A small-molecule ligand and the protein it binds are described below.
Small molecule (SMILES): CC(=O)N[C@H]1[C@H](O[C@H]2[C@H](O)[C@@H](NC(C)=O)CO[C@@H]2CO)O[C@H](CO)[C@@H](O)[C@@H]1O

Binding-site contacts:
Ligand atom C4 contacts residue ASN275 of chain 1.A at 3.5 Å.
Ligand atom C5 contacts residue ASN275 of chain 1.A at 3.5 Å.
Ligand atom C7 contacts residue ASN275 of chain 1.A at 4.2 Å.
Ligand atom C2 contacts residue ASN275 of chain 1.A at 2.5 Å.
Ligand atom C3 contacts residue ASN275 of chain 1.A at 3.5 Å.
Ligand atom C6 contacts residue ASN275 of chain 1.A at 4.0 Å.
Ligand atom O5 contacts residue ASN275 of chain 1.A at 2.6 Å (h-bond).
Ligand atom O5 contacts residue GLY273 of chain 1.A at 4.3 Å.
Ligand atom O4 contacts residue LYS395 of chain 1.A at 4.3 Å.
Ligand atom N2 contacts residue ASN275 of chain 1.A at 3.6 Å (h-bond).
Ligand atom C8 contacts residue ASN275 of chain 1.A at 4.3 Å.
Ligand atom O7 contacts residue LYS395 of chain 1.A at 4.4 Å.
Ligand atom C6 contacts residue GLU396 of chain 1.A at 4.3 Å.
Ligand atom O6 contacts residue GLU396 of chain 1.A at 4.1 Å.
Ligand atom O3 contacts residue ASN275 of chain 1.A at 4.4 Å.
Ligand atom C1 contacts residue ASN275 of chain 1.A at 1.5 Å.

Sequence of chain 1.A:
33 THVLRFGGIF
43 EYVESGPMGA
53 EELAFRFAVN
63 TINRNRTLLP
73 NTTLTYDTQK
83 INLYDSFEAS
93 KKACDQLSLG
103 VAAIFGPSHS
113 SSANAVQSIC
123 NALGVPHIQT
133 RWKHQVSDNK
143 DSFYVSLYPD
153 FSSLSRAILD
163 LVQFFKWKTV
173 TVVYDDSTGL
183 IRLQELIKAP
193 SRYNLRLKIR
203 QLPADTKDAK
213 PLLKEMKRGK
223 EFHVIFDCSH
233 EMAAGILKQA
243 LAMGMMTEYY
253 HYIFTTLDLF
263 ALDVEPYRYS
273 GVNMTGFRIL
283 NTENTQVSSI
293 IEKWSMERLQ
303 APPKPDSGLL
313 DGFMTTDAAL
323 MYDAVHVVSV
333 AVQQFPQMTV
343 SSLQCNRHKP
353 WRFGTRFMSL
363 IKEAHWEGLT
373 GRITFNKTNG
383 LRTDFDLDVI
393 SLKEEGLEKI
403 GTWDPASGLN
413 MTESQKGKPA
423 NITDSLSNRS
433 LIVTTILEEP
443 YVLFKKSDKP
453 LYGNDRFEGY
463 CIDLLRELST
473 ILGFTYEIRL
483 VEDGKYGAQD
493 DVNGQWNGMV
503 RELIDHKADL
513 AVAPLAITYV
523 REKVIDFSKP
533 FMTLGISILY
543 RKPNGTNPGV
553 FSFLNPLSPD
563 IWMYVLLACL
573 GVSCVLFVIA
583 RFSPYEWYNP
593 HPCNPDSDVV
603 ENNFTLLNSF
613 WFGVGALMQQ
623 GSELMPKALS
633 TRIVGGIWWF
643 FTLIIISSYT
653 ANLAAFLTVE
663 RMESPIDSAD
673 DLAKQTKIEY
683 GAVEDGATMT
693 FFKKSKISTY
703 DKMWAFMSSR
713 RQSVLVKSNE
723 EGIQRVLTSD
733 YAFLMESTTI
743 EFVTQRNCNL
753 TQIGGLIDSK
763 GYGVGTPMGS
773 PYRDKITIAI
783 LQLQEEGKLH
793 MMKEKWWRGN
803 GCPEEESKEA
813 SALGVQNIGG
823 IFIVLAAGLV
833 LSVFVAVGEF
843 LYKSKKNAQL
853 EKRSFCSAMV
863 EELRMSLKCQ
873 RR